Binding-site contacts:
Ligand atom CA contacts residue ASP258 of chain 4.A at 3.7 Å.
Ligand atom C contacts residue ARG49 of chain 4.A at 3.4 Å.
Ligand atom O contacts residue ILE39 of chain 4.A at 3.6 Å.
Ligand atom OG1 contacts residue MET259 of chain 4.A at 2.8 Å (h-bond).
Ligand atom O contacts residue ARG43 of chain 4.A at 3.1 Å (salt-bridge).
Ligand atom O contacts residue ARG49 of chain 4.A at 3.1 Å (salt-bridge).
Ligand atom CB contacts residue ARG50 of chain 4.A at 3.7 Å.
Ligand atom O contacts residue ARG50 of chain 4.A at 3.6 Å.
Ligand atom N contacts residue ARG49 of chain 4.A at 3.6 Å.
Ligand atom NH1 contacts residue ASP228 of chain 4.A at 2.7 Å (salt-bridge).
Ligand atom CA contacts residue ARG49 of chain 4.A at 3.5 Å.
Ligand atom CD2 contacts residue ASP258 of chain 4.A at 3.5 Å.
Ligand atom CB contacts residue MET259 of chain 4.A at 3.8 Å (hydrophobic).
Ligand atom N contacts residue ASP258 of chain 4.A at 2.9 Å (salt-bridge).
Ligand atom N contacts residue ILE39 of chain 4.A at 3.7 Å.
Ligand atom NH1 contacts residue THR246 of chain 4.A at 3.0 Å (h-bond).
Ligand atom CA contacts residue ASP258 of chain 4.A at 3.5 Å.
Ligand atom CB contacts residue ASP258 of chain 4.A at 3.5 Å.
Ligand atom CB contacts residue ILE39 of chain 4.A at 3.6 Å (hydrophobic).
Ligand atom NE contacts residue ASP53 of chain 4.A at 3.7 Å.
Ligand atom O contacts residue ARG43 of chain 4.A at 3.0 Å (salt-bridge).
Ligand atom C contacts residue ASP258 of chain 4.A at 3.7 Å.
Ligand atom CA contacts residue ARG50 of chain 4.A at 3.5 Å.
Ligand atom CG2 contacts residue MET259 of chain 4.A at 3.7 Å (hydrophobic).
Ligand atom CD contacts residue ARG50 of chain 4.A at 3.6 Å.
Ligand atom CG2 contacts residue ALA42 of chain 4.A at 3.7 Å (hydrophobic).
Ligand atom CB contacts residue ARG49 of chain 4.A at 3.5 Å.
Ligand atom CB contacts residue ASP258 of chain 4.A at 3.7 Å.
Ligand atom C contacts residue ASP258 of chain 4.A at 3.6 Å.
Ligand atom N contacts residue ARG49 of chain 4.A at 3.0 Å (salt-bridge).
Ligand atom C contacts residue ILE39 of chain 4.A at 3.6 Å (hydrophobic).
Ligand atom CD contacts residue LEU52 of chain 4.A at 3.5 Å (hydrophobic).
Ligand atom N contacts residue ASP258 of chain 4.A at 3.0 Å (salt-bridge).
Ligand atom NH2 contacts residue ARG50 of chain 4.A at 3.3 Å (salt-bridge).
Ligand atom OG1 contacts residue ILE39 of chain 4.A at 3.5 Å.
Ligand atom N contacts residue ASP258 of chain 4.A at 2.8 Å (salt-bridge).
Ligand atom OG1 contacts residue ASP258 of chain 4.A at 3.3 Å.
Ligand atom CA contacts residue ASP258 of chain 4.A at 3.7 Å.
Ligand atom CD2 contacts residue ARG43 of chain 4.A at 3.7 Å.
Ligand atom N contacts residue ARG49 of chain 4.A at 3.6 Å.

The small molecule below binds the protein below.
Small molecule (SMILES): CC(C)C[C@H](NC(=O)CN)C(=O)N[C@H](C(=O)N[C@H](C(=O)NCC(=O)N[C@@H](CO)C(=O)N[C@@H](CC(C)C)C(=O)N[C@@H](CCCN=C(N)N)C(=O)NCC=O)C(C)C)[C@@H](C)O

Sequence of chain 4.A:
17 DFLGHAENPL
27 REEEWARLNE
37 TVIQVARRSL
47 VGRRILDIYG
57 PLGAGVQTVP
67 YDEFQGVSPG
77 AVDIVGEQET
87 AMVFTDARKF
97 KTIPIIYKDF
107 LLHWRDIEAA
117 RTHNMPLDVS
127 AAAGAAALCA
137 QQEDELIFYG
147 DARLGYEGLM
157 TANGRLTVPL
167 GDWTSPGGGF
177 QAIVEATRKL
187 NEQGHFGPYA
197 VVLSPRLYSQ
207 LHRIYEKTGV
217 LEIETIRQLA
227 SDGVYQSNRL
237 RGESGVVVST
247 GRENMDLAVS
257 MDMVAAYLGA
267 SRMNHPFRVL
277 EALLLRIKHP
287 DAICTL